Sequence of chain 25.A:
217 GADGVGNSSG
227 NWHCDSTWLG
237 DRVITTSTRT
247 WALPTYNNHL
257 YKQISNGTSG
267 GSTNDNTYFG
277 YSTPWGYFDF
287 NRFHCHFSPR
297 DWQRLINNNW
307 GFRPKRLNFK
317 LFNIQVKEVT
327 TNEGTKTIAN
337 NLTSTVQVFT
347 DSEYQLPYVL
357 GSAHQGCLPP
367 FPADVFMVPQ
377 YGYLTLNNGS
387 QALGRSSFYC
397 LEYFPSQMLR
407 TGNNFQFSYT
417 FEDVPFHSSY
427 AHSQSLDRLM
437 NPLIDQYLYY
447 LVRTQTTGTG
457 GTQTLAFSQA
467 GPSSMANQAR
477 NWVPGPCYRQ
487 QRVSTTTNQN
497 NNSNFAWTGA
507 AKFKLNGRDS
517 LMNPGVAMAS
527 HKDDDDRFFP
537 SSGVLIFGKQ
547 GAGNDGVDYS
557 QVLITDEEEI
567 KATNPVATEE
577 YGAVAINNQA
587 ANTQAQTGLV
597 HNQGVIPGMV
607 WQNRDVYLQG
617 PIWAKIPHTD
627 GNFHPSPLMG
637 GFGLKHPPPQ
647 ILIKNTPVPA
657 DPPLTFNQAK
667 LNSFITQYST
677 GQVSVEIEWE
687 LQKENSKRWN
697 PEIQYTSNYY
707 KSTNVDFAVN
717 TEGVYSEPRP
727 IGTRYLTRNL

Sequence of chain 53.A:
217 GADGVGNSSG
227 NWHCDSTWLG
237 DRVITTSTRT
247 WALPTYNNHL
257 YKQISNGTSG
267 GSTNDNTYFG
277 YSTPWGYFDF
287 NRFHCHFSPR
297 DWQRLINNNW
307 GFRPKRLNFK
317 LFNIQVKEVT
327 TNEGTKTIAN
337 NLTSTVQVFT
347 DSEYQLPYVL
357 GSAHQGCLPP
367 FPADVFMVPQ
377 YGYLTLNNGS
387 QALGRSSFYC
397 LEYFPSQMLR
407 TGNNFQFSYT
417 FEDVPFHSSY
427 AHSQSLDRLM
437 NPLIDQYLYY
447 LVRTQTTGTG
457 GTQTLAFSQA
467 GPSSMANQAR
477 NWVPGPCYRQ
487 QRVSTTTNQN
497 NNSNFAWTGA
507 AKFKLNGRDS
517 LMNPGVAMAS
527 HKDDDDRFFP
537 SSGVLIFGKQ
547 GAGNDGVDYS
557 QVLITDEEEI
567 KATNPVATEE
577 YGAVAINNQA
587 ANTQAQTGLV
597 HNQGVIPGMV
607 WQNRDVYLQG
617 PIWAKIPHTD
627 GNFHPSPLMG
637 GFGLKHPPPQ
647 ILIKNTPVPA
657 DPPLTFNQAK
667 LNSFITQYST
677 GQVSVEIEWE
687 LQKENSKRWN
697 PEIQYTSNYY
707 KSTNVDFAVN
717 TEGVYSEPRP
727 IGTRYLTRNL

Binding-site contacts:
Ligand atom C5 contacts residue PRO631 of chain 25.A at 4.2 Å (hydrophobic).
Ligand atom C8 contacts residue HIS630 of chain 25.A at 3.3 Å.
Ligand atom N7 contacts residue PRO421 of chain 25.A at 4.2 Å.
Ligand atom N9 contacts residue HIS630 of chain 25.A at 4.2 Å.
Ligand atom N3 contacts residue PRO631 of chain 25.A at 3.6 Å.
Ligand atom N1 contacts residue GLY639 of chain 25.A at 3.1 Å (h-bond).
Ligand atom C5 contacts residue PRO421 of chain 25.A at 4.1 Å (hydrophobic).
Ligand atom N6 contacts residue PHE638 of chain 25.A at 3.9 Å.
Ligand atom C3' contacts residue HIS630 of chain 25.A at 4.4 Å.
Ligand atom N1 contacts residue VAL420 of chain 25.A at 3.7 Å.
Ligand atom C2 contacts residue PRO631 of chain 25.A at 3.3 Å (hydrophobic).
Ligand atom N1 contacts residue PRO421 of chain 25.A at 4.3 Å.
Ligand atom N6 contacts residue GLY639 of chain 25.A at 3.6 Å (h-bond).
Ligand atom O2P contacts residue ASP626 of chain 53.A at 4.2 Å.
Ligand atom C2 contacts residue VAL420 of chain 25.A at 4.3 Å (hydrophobic).
Ligand atom C2' contacts residue HIS630 of chain 25.A at 3.2 Å.
Ligand atom C1' contacts residue HIS630 of chain 25.A at 4.0 Å.
Ligand atom N7 contacts residue ASN609 of chain 25.A at 3.8 Å.
Ligand atom N6 contacts residue SER632 of chain 25.A at 3.3 Å (h-bond).
Ligand atom C6 contacts residue PRO421 of chain 25.A at 4.1 Å (hydrophobic).
Ligand atom N6 contacts residue VAL420 of chain 25.A at 4.0 Å.
Ligand atom C8 contacts residue PRO421 of chain 25.A at 4.3 Å (hydrophobic).
Ligand atom N7 contacts residue HIS630 of chain 25.A at 4.1 Å.
Ligand atom N3 contacts residue GLY639 of chain 25.A at 4.3 Å.
Ligand atom C6 contacts residue GLY639 of chain 25.A at 3.8 Å.
Ligand atom C6 contacts residue SER632 of chain 25.A at 3.9 Å.
Ligand atom C6 contacts residue VAL420 of chain 25.A at 4.0 Å (hydrophobic).
Ligand atom N1 contacts residue PHE638 of chain 25.A at 4.3 Å.
Ligand atom C1' contacts residue PRO631 of chain 25.A at 4.3 Å (hydrophobic).
Ligand atom N7 contacts residue SER632 of chain 25.A at 4.1 Å.
Ligand atom C4 contacts residue PRO631 of chain 25.A at 4.0 Å (hydrophobic).
Ligand atom N9 contacts residue PRO421 of chain 25.A at 4.4 Å.
Ligand atom C5 contacts residue SER632 of chain 25.A at 4.1 Å.
Ligand atom N1 contacts residue PRO631 of chain 25.A at 3.5 Å (h-bond).
Ligand atom O1P contacts residue LYS641 of chain 53.A at 4.0 Å.
Ligand atom C6 contacts residue PRO631 of chain 25.A at 3.9 Å (hydrophobic).
Ligand atom C2 contacts residue PRO421 of chain 25.A at 4.5 Å (hydrophobic).
Ligand atom C4 contacts residue PRO421 of chain 25.A at 4.3 Å (hydrophobic).
Ligand atom C2 contacts residue GLY639 of chain 25.A at 3.1 Å.
Ligand atom N6 contacts residue GLY637 of chain 25.A at 3.7 Å.

This small molecule binds to this protein.
Small molecule (SMILES): Nc1ncnc2c1ncn2[C@H]1C[C@H](O)[C@@H](COP(=O)(O)O)O1